Binding-site contacts:
Ligand atom C1 contacts residue TYR146 of chain 2.C at 3.0 Å (hydrophobic).
Ligand atom O2 contacts residue SER55 of chain 2.C at 2.3 Å (h-bond).
Ligand atom C2 contacts residue TYR146 of chain 2.C at 2.7 Å (hydrophobic).
Ligand atom C2 contacts residue HIS287 of chain 2.C at 3.6 Å.
Ligand atom C3 contacts residue HIS287 of chain 2.C at 3.9 Å.
Ligand atom C4 contacts residue GLY288 of chain 2.C at 3.3 Å.
Ligand atom C1 contacts residue GLN290 of chain 2.C at 4.0 Å.
Ligand atom C6 contacts residue GLY289 of chain 2.C at 3.8 Å.
Ligand atom C1 contacts residue GLY288 of chain 2.C at 3.5 Å.
Ligand atom O2 contacts residue SER148 of chain 2.C at 4.0 Å.
Ligand atom C1 contacts residue SER55 of chain 2.C at 2.4 Å.
Ligand atom C5 contacts residue GLY289 of chain 2.C at 3.8 Å.
Ligand atom C6 contacts residue GLN290 of chain 2.C at 3.0 Å.
Ligand atom O2 contacts residue TYR146 of chain 2.C at 2.6 Å (h-bond).
Ligand atom C3 contacts residue SER55 of chain 2.C at 4.0 Å.
Ligand atom C3 contacts residue TYR146 of chain 2.C at 4.0 Å (hydrophobic).
Ligand atom C1 contacts residue GLY289 of chain 2.C at 4.2 Å.
Ligand atom O1 contacts residue GLY289 of chain 2.C at 4.2 Å.
Ligand atom C4 contacts residue GLY289 of chain 2.C at 4.1 Å.
Ligand atom C5 contacts residue GLY288 of chain 2.C at 3.7 Å.
Ligand atom C4 contacts residue LEU320 of chain 2.C at 4.1 Å (hydrophobic).
Ligand atom B contacts residue SER55 of chain 2.C at 1.4 Å.
Ligand atom C5 contacts residue LEU320 of chain 2.C at 4.0 Å (hydrophobic).
Ligand atom C2 contacts residue GLY288 of chain 2.C at 3.0 Å.
Ligand atom C2 contacts residue SER55 of chain 2.C at 2.8 Å.
Ligand atom N1 contacts residue GLY288 of chain 2.C at 3.3 Å (h-bond).
Ligand atom B contacts residue LYS58 of chain 2.C at 3.9 Å.
Ligand atom N1 contacts residue HIS287 of chain 2.C at 3.5 Å.
Ligand atom O1 contacts residue TYR146 of chain 2.C at 4.1 Å.
Ligand atom C6 contacts residue SER55 of chain 2.C at 3.6 Å.
Ligand atom B contacts residue TYR146 of chain 2.C at 2.7 Å.
Ligand atom O1 contacts residue GLN290 of chain 2.C at 3.3 Å (h-bond).
Ligand atom B contacts residue GLY288 of chain 2.C at 4.3 Å.
Ligand atom O1 contacts residue GLY54 of chain 2.C at 4.1 Å.
Ligand atom O1 contacts residue SER55 of chain 2.C at 2.3 Å (h-bond).
Ligand atom N1 contacts residue PHE276 of chain 2.C at 3.9 Å.
Ligand atom C3 contacts residue GLY288 of chain 2.C at 2.9 Å.
Ligand atom O2 contacts residue LYS58 of chain 2.C at 3.8 Å.
Ligand atom C5 contacts residue GLN290 of chain 2.C at 3.4 Å.
Ligand atom C6 contacts residue GLY288 of chain 2.C at 3.8 Å.

A protein and the small-molecule ligand that binds it are described below.
Small molecule (SMILES): Nc1cccc(B(O)O)c1

Sequence of chain 2.C:
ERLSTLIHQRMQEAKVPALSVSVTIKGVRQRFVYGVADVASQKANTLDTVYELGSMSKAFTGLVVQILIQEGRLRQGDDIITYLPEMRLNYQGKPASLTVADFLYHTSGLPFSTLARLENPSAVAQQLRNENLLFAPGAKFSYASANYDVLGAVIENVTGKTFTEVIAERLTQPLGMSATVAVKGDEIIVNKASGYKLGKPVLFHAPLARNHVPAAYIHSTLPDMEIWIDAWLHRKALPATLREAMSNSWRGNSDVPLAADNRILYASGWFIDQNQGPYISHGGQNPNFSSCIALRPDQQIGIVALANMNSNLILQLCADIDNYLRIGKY